Sequence of chain 1.A:
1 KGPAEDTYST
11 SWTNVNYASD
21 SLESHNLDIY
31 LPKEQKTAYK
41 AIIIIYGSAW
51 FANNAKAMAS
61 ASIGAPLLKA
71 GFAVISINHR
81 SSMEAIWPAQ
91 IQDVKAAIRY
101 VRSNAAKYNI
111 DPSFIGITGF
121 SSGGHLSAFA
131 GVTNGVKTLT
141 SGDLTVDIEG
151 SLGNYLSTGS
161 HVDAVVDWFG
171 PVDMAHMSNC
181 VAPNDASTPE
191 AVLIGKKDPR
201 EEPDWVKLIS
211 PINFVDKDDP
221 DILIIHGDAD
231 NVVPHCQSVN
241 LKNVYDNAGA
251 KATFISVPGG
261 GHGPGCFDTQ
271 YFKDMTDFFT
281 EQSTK

Binding-site contacts:
Ligand atom C5 contacts residue TRP50 of chain 1.A at 4.0 Å (hydrophobic).
Ligand atom N8 contacts residue ASN184 of chain 1.A at 3.0 Å (h-bond).
Ligand atom O1S contacts residue GLY47 of chain 1.A at 3.8 Å.
Ligand atom O1S contacts residue ALA49 of chain 1.A at 2.8 Å (h-bond).
Ligand atom C5 contacts residue ALA49 of chain 1.A at 4.1 Å (hydrophobic).
Ligand atom S contacts residue ALA49 of chain 1.A at 3.9 Å.
Ligand atom C1 contacts residue SER121 of chain 1.A at 2.6 Å.
Ligand atom C4 contacts residue PRO189 of chain 1.A at 3.9 Å (hydrophobic).
Ligand atom C2 contacts residue ALA49 of chain 1.A at 4.0 Å (hydrophobic).
Ligand atom C8 contacts residue MET177 of chain 1.A at 4.2 Å (hydrophobic).
Ligand atom S contacts residue HIS262 of chain 1.A at 3.5 Å (h-bond).
Ligand atom O1S contacts residue SER121 of chain 1.A at 2.5 Å (h-bond).
Ligand atom C6 contacts residue VAL233 of chain 1.A at 4.1 Å (hydrophobic).
Ligand atom C8 contacts residue ASN184 of chain 1.A at 4.3 Å.
Ligand atom C1 contacts residue VAL233 of chain 1.A at 3.8 Å (hydrophobic).
Ligand atom C5 contacts residue PRO171 of chain 1.A at 4.0 Å (hydrophobic).
Ligand atom N8 contacts residue PRO189 of chain 1.A at 4.1 Å.
Ligand atom S contacts residue VAL233 of chain 1.A at 4.3 Å.
Ligand atom C3 contacts residue VAL232 of chain 1.A at 3.7 Å (hydrophobic).
Ligand atom S contacts residue SER122 of chain 1.A at 3.5 Å (h-bond).
Ligand atom C6 contacts residue ALA49 of chain 1.A at 3.7 Å (hydrophobic).
Ligand atom O2S contacts residue HIS262 of chain 1.A at 2.8 Å (h-bond).
Ligand atom O1S contacts residue SER122 of chain 1.A at 2.9 Å (h-bond).
Ligand atom C1 contacts residue ALA49 of chain 1.A at 3.8 Å (hydrophobic).
Ligand atom C8 contacts residue GLU190 of chain 1.A at 3.0 Å.
Ligand atom C2 contacts residue VAL232 of chain 1.A at 3.4 Å (hydrophobic).
Ligand atom C2 contacts residue VAL233 of chain 1.A at 4.0 Å (hydrophobic).
Ligand atom C2 contacts residue SER121 of chain 1.A at 3.6 Å.
Ligand atom N8 contacts residue MET177 of chain 1.A at 3.7 Å.
Ligand atom N8 contacts residue GLU190 of chain 1.A at 2.6 Å (salt-bridge).
Ligand atom C7 contacts residue PRO189 of chain 1.A at 3.3 Å (hydrophobic).
Ligand atom O2S contacts residue ALA49 of chain 1.A at 4.1 Å.
Ligand atom C3 contacts residue ALA49 of chain 1.A at 4.0 Å (hydrophobic).
Ligand atom C6 contacts residue SER121 of chain 1.A at 3.3 Å.
Ligand atom C4 contacts residue ALA49 of chain 1.A at 4.1 Å (hydrophobic).
Ligand atom O2S contacts residue SER121 of chain 1.A at 2.4 Å (h-bond).
Ligand atom C6 contacts residue PRO171 of chain 1.A at 3.6 Å (hydrophobic).
Ligand atom O1S contacts residue SER48 of chain 1.A at 3.1 Å (h-bond).
Ligand atom C7 contacts residue GLU190 of chain 1.A at 3.6 Å.
Ligand atom S contacts residue SER121 of chain 1.A at 1.5 Å (h-bond).

This small molecule binds to this protein.
Small molecule (SMILES): NCCc1ccc(S(=O)(=O)F)cc1